The protein below binds the small molecule below.
Small molecule (SMILES): COc1ccc(C[C@H](NC(=O)[C@@H](C)NC(=O)CN2CCOCC2)C(=O)N[C@@H](Cc2ccccc2)C(=O)[C@H](C)CO)cc1

Sequence of chain 1.Y:
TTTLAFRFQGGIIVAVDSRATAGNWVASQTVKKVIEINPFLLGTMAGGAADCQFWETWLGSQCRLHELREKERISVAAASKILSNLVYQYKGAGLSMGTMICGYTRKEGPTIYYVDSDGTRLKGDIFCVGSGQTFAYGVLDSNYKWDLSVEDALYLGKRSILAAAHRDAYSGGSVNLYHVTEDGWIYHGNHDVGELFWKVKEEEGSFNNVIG

Binding-site contacts:
Ligand atom C38 contacts residue THR1 of chain 1.Y at 2.4 Å.
Ligand atom C29 contacts residue GLY47 of chain 1.Y at 3.7 Å.
Ligand atom C25 contacts residue GLY48 of chain 1.Y at 3.6 Å.
Ligand atom C4 contacts residue SER130 of chain 1.Z at 3.4 Å.
Ligand atom N15 contacts residue THR21 of chain 1.Y at 2.8 Å (h-bond).
Ligand atom C31 contacts residue THR1 of chain 1.Y at 1.4 Å.
Ligand atom C37 contacts residue TYR170 of chain 1.Y at 3.5 Å (hydrophobic).
Ligand atom N28 contacts residue THR1 of chain 1.Y at 3.6 Å.
Ligand atom C31 contacts residue MES1 of chain 1.LA at 3.7 Å.
Ligand atom C16 contacts residue GLY47 of chain 1.Y at 3.4 Å.
Ligand atom N28 contacts residue GLY47 of chain 1.Y at 2.8 Å (h-bond).
Ligand atom O27 contacts residue ALA20 of chain 1.Y at 3.4 Å.
Ligand atom C37 contacts residue THR1 of chain 1.Y at 1.5 Å.
Ligand atom C44 contacts residue ALA49 of chain 1.Y at 3.5 Å (hydrophobic).
Ligand atom C38 contacts residue LYS33 of chain 1.Y at 3.3 Å.
Ligand atom O32 contacts residue GLY47 of chain 1.Y at 3.5 Å (h-bond).
Ligand atom N1 contacts residue ALA49 of chain 1.Y at 3.5 Å.
Ligand atom C26 contacts residue GLY47 of chain 1.Y at 3.4 Å.
Ligand atom C39 contacts residue THR1 of chain 1.Y at 2.4 Å.
Ligand atom C38 contacts residue ARG19 of chain 1.Y at 3.1 Å.
Ligand atom C29 contacts residue THR1 of chain 1.Y at 2.4 Å.
Ligand atom C38 contacts residue TYR170 of chain 1.Y at 3.1 Å (hydrophobic).
Ligand atom C43 contacts residue VAL31 of chain 1.Y at 3.7 Å (hydrophobic).
Ligand atom O32 contacts residue THR1 of chain 1.Y at 2.2 Å (h-bond).
Ligand atom N1 contacts residue ASP126 of chain 1.Z at 3.6 Å.
Ligand atom C4 contacts residue ALA49 of chain 1.Y at 3.5 Å (hydrophobic).
Ligand atom C30 contacts residue GLY47 of chain 1.Y at 3.2 Å.
Ligand atom C13 contacts residue THR21 of chain 1.Y at 3.6 Å.
Ligand atom C44 contacts residue VAL31 of chain 1.Y at 3.5 Å (hydrophobic).
Ligand atom O27 contacts residue THR21 of chain 1.Y at 3.4 Å (h-bond).
Ligand atom O40 contacts residue THR1 of chain 1.Y at 3.2 Å (h-bond).
Ligand atom O8 contacts residue ARG137 of chain 1.Z at 3.4 Å (salt-bridge).
Ligand atom C30 contacts residue THR1 of chain 1.Y at 2.7 Å.
Ligand atom O32 contacts residue MES1 of chain 1.LA at 2.6 Å (h-bond).
Ligand atom C11 contacts residue THR21 of chain 1.Y at 3.5 Å.
Ligand atom C6 contacts residue ASP126 of chain 1.Z at 3.5 Å.
Ligand atom C43 contacts residue ALA49 of chain 1.Y at 3.4 Å (hydrophobic).
Ligand atom O14 contacts residue ALA49 of chain 1.Y at 2.9 Å (h-bond).
Ligand atom C9 contacts residue ARG137 of chain 1.Z at 3.5 Å.
Ligand atom O40 contacts residue MES1 of chain 1.LA at 3.0 Å (h-bond).

Sequence of chain 1.Z:
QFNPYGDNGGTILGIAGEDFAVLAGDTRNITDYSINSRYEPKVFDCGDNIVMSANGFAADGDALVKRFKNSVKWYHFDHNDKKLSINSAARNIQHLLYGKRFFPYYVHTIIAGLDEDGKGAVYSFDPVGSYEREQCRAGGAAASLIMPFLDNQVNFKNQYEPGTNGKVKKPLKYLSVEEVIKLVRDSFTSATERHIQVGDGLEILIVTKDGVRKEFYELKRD